Binding-site contacts:
Ligand atom C15 contacts residue LYS47 of chain 1.A at 3.8 Å.
Ligand atom N18 contacts residue TYR97 of chain 1.A at 3.9 Å.
Ligand atom N01 contacts residue GLU96 of chain 1.A at 3.1 Å (salt-bridge).
Ligand atom O11 contacts residue ASP164 of chain 1.A at 2.7 Å (salt-bridge).
Ligand atom S08 contacts residue ASP164 of chain 1.A at 3.9 Å.
Ligand atom O11 contacts residue LYS47 of chain 1.A at 3.7 Å.
Ligand atom C19 contacts residue MET98 of chain 1.A at 2.9 Å (hydrophobic).
Ligand atom C04 contacts residue VAL32 of chain 1.A at 3.7 Å (hydrophobic).
Ligand atom C13 contacts residue VAL32 of chain 1.A at 3.6 Å (hydrophobic).
Ligand atom C05 contacts residue LEU153 of chain 1.A at 3.6 Å (hydrophobic).
Ligand atom N07 contacts residue ALA163 of chain 1.A at 3.6 Å.
Ligand atom N01 contacts residue ALA45 of chain 1.A at 3.4 Å.
Ligand atom N18 contacts residue MET98 of chain 1.A at 2.9 Å (h-bond).
Ligand atom N01 contacts residue LEU153 of chain 1.A at 3.9 Å.
Ligand atom C15 contacts residue THR95 of chain 1.A at 3.6 Å.
Ligand atom C31 contacts residue ARG109 of chain 1.A at 4.0 Å.
Ligand atom C06 contacts residue ALA163 of chain 1.A at 4.0 Å (hydrophobic).
Ligand atom N01 contacts residue LEU79 of chain 1.A at 4.0 Å.
Ligand atom C02 contacts residue ALA45 of chain 1.A at 3.7 Å (hydrophobic).
Ligand atom C29 contacts residue ARG109 of chain 1.A at 3.9 Å.
Ligand atom C10 contacts residue GLN150 of chain 1.A at 3.9 Å.
Ligand atom O11 contacts residue SER29 of chain 1.A at 3.7 Å.
Ligand atom N27 contacts residue GLU105 of chain 1.A at 3.9 Å.
Ligand atom C02 contacts residue MET98 of chain 1.A at 3.9 Å (hydrophobic).
Ligand atom C04 contacts residue LEU153 of chain 1.A at 3.9 Å (hydrophobic).
Ligand atom O09 contacts residue VAL32 of chain 1.A at 3.7 Å.
Ligand atom C24 contacts residue MET98 of chain 1.A at 3.9 Å (hydrophobic).
Ligand atom N30 contacts residue ARG109 of chain 1.A at 3.2 Å (salt-bridge).
Ligand atom C03 contacts residue VAL32 of chain 1.A at 3.7 Å (hydrophobic).
Ligand atom N01 contacts residue THR95 of chain 1.A at 3.6 Å (h-bond).
Ligand atom C15 contacts residue LEU79 of chain 1.A at 3.8 Å (hydrophobic).
Ligand atom C32 contacts residue GLU105 of chain 1.A at 3.5 Å.
Ligand atom C19 contacts residue TYR97 of chain 1.A at 3.9 Å (hydrophobic).
Ligand atom C28 contacts residue GLU105 of chain 1.A at 3.9 Å.
Ligand atom C24 contacts residue LEU24 of chain 1.A at 3.6 Å (hydrophobic).
Ligand atom O14 contacts residue LYS47 of chain 1.A at 3.2 Å.
Ligand atom C16 contacts residue VAL32 of chain 1.A at 3.5 Å (hydrophobic).
Ligand atom C12 contacts residue VAL32 of chain 1.A at 3.9 Å (hydrophobic).
Ligand atom C17 contacts residue VAL32 of chain 1.A at 3.6 Å (hydrophobic).
Ligand atom C20 contacts residue MET98 of chain 1.A at 3.9 Å (hydrophobic).

Sequence of chain 1.A:
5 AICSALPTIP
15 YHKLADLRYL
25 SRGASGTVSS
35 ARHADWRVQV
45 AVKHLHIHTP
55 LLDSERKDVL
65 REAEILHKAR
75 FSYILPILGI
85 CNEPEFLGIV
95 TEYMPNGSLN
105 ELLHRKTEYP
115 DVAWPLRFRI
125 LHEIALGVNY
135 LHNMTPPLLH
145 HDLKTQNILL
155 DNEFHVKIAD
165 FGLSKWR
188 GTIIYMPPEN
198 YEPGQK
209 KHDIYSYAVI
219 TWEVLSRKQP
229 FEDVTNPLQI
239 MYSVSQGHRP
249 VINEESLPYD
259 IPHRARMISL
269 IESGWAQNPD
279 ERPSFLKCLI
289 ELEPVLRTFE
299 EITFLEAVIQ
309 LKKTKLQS

The protein below binds the small molecule below.
Small molecule (SMILES): COc1cc(NS(C)(=O)=O)cc(-c2cc(-c3ccc(N4CCNCC4)cc3)cnc2N)c1